Sequence of chain 2.A:
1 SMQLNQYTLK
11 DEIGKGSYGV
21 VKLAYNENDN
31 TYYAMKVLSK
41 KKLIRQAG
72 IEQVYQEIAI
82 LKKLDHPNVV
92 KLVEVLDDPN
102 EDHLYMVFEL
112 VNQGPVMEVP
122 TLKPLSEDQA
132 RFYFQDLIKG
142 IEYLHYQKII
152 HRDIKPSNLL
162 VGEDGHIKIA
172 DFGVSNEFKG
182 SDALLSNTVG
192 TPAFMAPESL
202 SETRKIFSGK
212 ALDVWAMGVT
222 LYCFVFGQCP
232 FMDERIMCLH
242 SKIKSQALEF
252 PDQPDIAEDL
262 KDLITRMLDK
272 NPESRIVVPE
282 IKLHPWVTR

This small molecule binds to this protein.
Small molecule (SMILES): O=C(O)c1ccc(-c2c[nH]c3ncc(-c4ccccc4)cc23)cc1C1CCCC1

Binding-site contacts:
Ligand atom C13 contacts residue LYS36 of chain 2.A at 3.6 Å.
Ligand atom C6 contacts residue VAL21 of chain 2.A at 3.8 Å (hydrophobic).
Ligand atom C25 contacts residue ILE13 of chain 2.A at 3.2 Å (hydrophobic).
Ligand atom C13 contacts residue ASP172 of chain 2.A at 3.8 Å.
Ligand atom O1 contacts residue LYS36 of chain 2.A at 2.8 Å (salt-bridge).
Ligand atom O2 contacts residue ASP172 of chain 2.A at 3.8 Å.
Ligand atom N2 contacts residue ALA34 of chain 2.A at 3.8 Å.
Ligand atom C17 contacts residue LEU161 of chain 2.A at 3.5 Å (hydrophobic).
Ligand atom C19 contacts residue LEU111 of chain 2.A at 3.8 Å (hydrophobic).
Ligand atom C23 contacts residue PRO116 of chain 2.A at 3.6 Å (hydrophobic).
Ligand atom C19 contacts residue VAL112 of chain 2.A at 3.2 Å (hydrophobic).
Ligand atom N1 contacts residue ALA34 of chain 2.A at 3.4 Å.
Ligand atom C22 contacts residue ILE13 of chain 2.A at 3.9 Å (hydrophobic).
Ligand atom C16 contacts residue VAL112 of chain 2.A at 3.8 Å (hydrophobic).
Ligand atom N1 contacts residue GLU110 of chain 2.A at 3.0 Å (salt-bridge).
Ligand atom O1 contacts residue ASP172 of chain 2.A at 3.4 Å (salt-bridge).
Ligand atom N2 contacts residue LEU111 of chain 2.A at 3.7 Å.
Ligand atom C14 contacts residue ALA34 of chain 2.A at 3.8 Å (hydrophobic).
Ligand atom C12 contacts residue PHE109 of chain 2.A at 3.7 Å (hydrophobic).
Ligand atom C16 contacts residue LEU161 of chain 2.A at 3.6 Å (hydrophobic).
Ligand atom C11 contacts residue LEU161 of chain 2.A at 3.8 Å (hydrophobic).
Ligand atom C25 contacts residue PRO116 of chain 2.A at 3.8 Å (hydrophobic).
Ligand atom O2 contacts residue GLY16 of chain 2.A at 3.5 Å.
Ligand atom O2 contacts residue LYS36 of chain 2.A at 3.6 Å.
Ligand atom C2 contacts residue ASP172 of chain 2.A at 3.9 Å.
Ligand atom C23 contacts residue ILE13 of chain 2.A at 3.2 Å (hydrophobic).
Ligand atom C10 contacts residue PHE109 of chain 2.A at 3.8 Å (hydrophobic).
Ligand atom C16 contacts residue ALA34 of chain 2.A at 3.4 Å (hydrophobic).
Ligand atom C15 contacts residue PHE109 of chain 2.A at 3.6 Å (hydrophobic).
Ligand atom C8 contacts residue VAL21 of chain 2.A at 3.7 Å (hydrophobic).
Ligand atom C2 contacts residue ASN159 of chain 2.A at 3.7 Å.
Ligand atom C24 contacts residue GLY115 of chain 2.A at 3.8 Å.
Ligand atom C15 contacts residue ALA34 of chain 2.A at 3.8 Å (hydrophobic).
Ligand atom O1 contacts residue GLU78 of chain 2.A at 3.8 Å.
Ligand atom C18 contacts residue LEU161 of chain 2.A at 3.9 Å (hydrophobic).
Ligand atom C3 contacts residue GLY16 of chain 2.A at 3.3 Å.
Ligand atom C3 contacts residue LYS15 of chain 2.A at 3.6 Å.
Ligand atom C10 contacts residue VAL21 of chain 2.A at 3.8 Å (hydrophobic).
Ligand atom N2 contacts residue VAL112 of chain 2.A at 2.9 Å (h-bond).
Ligand atom C14 contacts residue LEU161 of chain 2.A at 3.4 Å (hydrophobic).